Sequence of chain 1.E:
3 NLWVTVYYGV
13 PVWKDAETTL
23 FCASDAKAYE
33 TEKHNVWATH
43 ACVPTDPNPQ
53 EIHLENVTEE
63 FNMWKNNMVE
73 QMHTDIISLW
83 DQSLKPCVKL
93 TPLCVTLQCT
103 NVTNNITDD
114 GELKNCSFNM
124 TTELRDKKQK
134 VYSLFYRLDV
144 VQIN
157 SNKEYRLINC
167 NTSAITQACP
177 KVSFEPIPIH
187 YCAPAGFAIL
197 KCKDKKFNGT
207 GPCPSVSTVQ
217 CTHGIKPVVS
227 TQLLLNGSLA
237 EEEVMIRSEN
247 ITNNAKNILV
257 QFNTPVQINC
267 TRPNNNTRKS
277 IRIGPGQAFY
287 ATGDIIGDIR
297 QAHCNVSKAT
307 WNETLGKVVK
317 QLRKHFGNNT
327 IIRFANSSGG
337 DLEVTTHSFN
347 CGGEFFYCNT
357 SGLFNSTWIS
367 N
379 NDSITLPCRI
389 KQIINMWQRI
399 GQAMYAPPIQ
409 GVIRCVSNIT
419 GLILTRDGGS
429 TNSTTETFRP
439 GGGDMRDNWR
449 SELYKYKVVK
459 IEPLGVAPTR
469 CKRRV

This protein binds this small molecule.
Small molecule (SMILES): CC(=O)N[C@@H]1[C@@H](O)[C@H](O)[C@@H](CO)O[C@H]1O

Binding-site contacts:
Ligand atom C1 contacts residue ASN308 of chain 1.E at 1.4 Å.
Ligand atom C5 contacts residue ASN308 of chain 1.E at 3.7 Å.
Ligand atom N2 contacts residue ASN308 of chain 1.E at 2.9 Å (h-bond).
Ligand atom O7 contacts residue ASN308 of chain 1.E at 4.2 Å.
Ligand atom C8 contacts residue SER362 of chain 1.E at 4.4 Å.
Ligand atom O5 contacts residue ASN308 of chain 1.E at 2.4 Å (h-bond).
Ligand atom C7 contacts residue ASN308 of chain 1.E at 3.8 Å.
Ligand atom C3 contacts residue ASN308 of chain 1.E at 3.8 Å.
Ligand atom C8 contacts residue ASN308 of chain 1.E at 4.1 Å.
Ligand atom C2 contacts residue ASN308 of chain 1.E at 2.5 Å.
Ligand atom C4 contacts residue ASN308 of chain 1.E at 4.2 Å.
Ligand atom C8 contacts residue TRP364 of chain 1.E at 4.2 Å (hydrophobic).
Ligand atom N2 contacts residue TRP364 of chain 1.E at 3.8 Å.